The protein below binds the small molecule below.
Small molecule (SMILES): CC(=O)N[C@H]1[C@H](O[C@H]2[C@H](O)[C@@H](NC(C)=O)CO[C@@H]2CO)O[C@H](CO)[C@@H](O[C@@H]2O[C@H](CO)[C@@H](O)[C@H](O)[C@H]2NC(C)=O)[C@@H]1O

Binding-site contacts:
Ligand atom N2 contacts residue ASN428 of chain 1.A at 2.9 Å (h-bond).
Ligand atom C5 contacts residue ASN428 of chain 1.A at 3.7 Å.
Ligand atom O5 contacts residue PRO275 of chain 1.A at 3.8 Å.
Ligand atom C8 contacts residue ASN246 of chain 1.A at 4.0 Å.
Ligand atom O5 contacts residue ASN428 of chain 1.A at 2.4 Å (h-bond).
Ligand atom O6 contacts residue PRO275 of chain 1.A at 3.4 Å.
Ligand atom C1 contacts residue ASN428 of chain 1.A at 1.4 Å.
Ligand atom C4 contacts residue ASN428 of chain 1.A at 4.2 Å.
Ligand atom O7 contacts residue ASN428 of chain 1.A at 3.5 Å (h-bond).
Ligand atom C2 contacts residue ASN428 of chain 1.A at 2.5 Å.
Ligand atom C3 contacts residue ASN428 of chain 1.A at 3.8 Å.
Ligand atom C8 contacts residue NAG1 of chain 1.U at 3.4 Å.
Ligand atom C7 contacts residue ASN428 of chain 1.A at 3.6 Å.

Sequence of chain 1.A:
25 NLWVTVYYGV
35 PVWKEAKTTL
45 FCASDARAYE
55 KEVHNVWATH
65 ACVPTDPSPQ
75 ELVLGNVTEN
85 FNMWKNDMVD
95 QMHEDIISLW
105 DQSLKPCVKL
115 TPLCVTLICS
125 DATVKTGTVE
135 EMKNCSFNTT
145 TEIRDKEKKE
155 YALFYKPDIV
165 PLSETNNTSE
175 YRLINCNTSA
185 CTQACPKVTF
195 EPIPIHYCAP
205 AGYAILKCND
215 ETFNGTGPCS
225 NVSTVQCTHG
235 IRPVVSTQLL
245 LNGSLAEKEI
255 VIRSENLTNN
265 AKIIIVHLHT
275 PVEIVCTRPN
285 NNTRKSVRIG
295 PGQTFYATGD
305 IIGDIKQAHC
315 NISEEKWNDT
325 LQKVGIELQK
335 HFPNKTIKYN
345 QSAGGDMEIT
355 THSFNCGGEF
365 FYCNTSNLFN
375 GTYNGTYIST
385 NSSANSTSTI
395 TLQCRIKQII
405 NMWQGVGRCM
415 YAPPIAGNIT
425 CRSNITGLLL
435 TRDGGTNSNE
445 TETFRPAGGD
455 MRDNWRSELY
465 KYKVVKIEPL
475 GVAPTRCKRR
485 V